Sequence of chain 1.B:
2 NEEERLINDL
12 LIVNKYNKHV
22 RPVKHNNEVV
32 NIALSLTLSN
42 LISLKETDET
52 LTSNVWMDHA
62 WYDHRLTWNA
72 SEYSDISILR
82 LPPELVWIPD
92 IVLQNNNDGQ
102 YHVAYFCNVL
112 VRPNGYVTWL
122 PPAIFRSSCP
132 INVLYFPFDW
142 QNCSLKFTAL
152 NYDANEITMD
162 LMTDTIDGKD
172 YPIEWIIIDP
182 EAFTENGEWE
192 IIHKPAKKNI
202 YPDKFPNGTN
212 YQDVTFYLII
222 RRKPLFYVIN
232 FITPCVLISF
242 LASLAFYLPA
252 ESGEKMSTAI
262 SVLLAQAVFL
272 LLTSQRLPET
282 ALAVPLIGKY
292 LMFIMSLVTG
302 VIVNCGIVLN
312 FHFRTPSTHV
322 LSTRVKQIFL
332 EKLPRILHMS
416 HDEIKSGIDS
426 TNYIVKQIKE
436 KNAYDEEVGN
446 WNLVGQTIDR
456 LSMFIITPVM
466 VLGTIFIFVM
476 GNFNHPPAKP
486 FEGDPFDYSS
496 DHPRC

Binding-site contacts:
Ligand atom C5 contacts residue PHE486 of chain 1.B at 4.4 Å (hydrophobic).
Ligand atom O6 contacts residue TYR218 of chain 1.B at 3.5 Å.
Ligand atom C8 contacts residue ASN200 of chain 1.B at 3.5 Å.
Ligand atom C3 contacts residue ASN143 of chain 1.B at 3.8 Å.
Ligand atom O6 contacts residue GLU487 of chain 1.B at 3.0 Å (salt-bridge).
Ligand atom C8 contacts residue PRO485 of chain 1.B at 4.2 Å (hydrophobic).
Ligand atom C5 contacts residue ASN143 of chain 1.B at 3.6 Å.
Ligand atom C8 contacts residue TRP141 of chain 1.B at 3.9 Å (hydrophobic).
Ligand atom O3 contacts residue GLU487 of chain 1.B at 4.3 Å.
Ligand atom O5 contacts residue ASN143 of chain 1.B at 2.3 Å (h-bond).
Ligand atom O7 contacts residue TYR218 of chain 1.B at 4.5 Å.
Ligand atom C8 contacts residue TYR218 of chain 1.B at 3.0 Å (hydrophobic).
Ligand atom C8 contacts residue LYS198 of chain 1.B at 4.5 Å.
Ligand atom O5 contacts residue TYR218 of chain 1.B at 4.4 Å.
Ligand atom C4 contacts residue PHE486 of chain 1.B at 4.2 Å (hydrophobic).
Ligand atom C8 contacts residue ILE220 of chain 1.B at 4.1 Å (hydrophobic).
Ligand atom C7 contacts residue TRP141 of chain 1.B at 4.1 Å (hydrophobic).
Ligand atom N2 contacts residue LYS198 of chain 1.B at 4.2 Å.
Ligand atom C6 contacts residue TYR218 of chain 1.B at 4.0 Å (hydrophobic).
Ligand atom O3 contacts residue PHE486 of chain 1.B at 3.6 Å (h-bond).
Ligand atom N2 contacts residue ASN143 of chain 1.B at 2.9 Å (h-bond).
Ligand atom O4 contacts residue PHE486 of chain 1.B at 3.5 Å.
Ligand atom C7 contacts residue ASN143 of chain 1.B at 3.4 Å.
Ligand atom C1 contacts residue ASN143 of chain 1.B at 1.4 Å.
Ligand atom C3 contacts residue PHE486 of chain 1.B at 3.7 Å (hydrophobic).
Ligand atom C6 contacts residue GLU487 of chain 1.B at 4.3 Å.
Ligand atom C4 contacts residue ASN143 of chain 1.B at 4.2 Å.
Ligand atom N2 contacts residue ILE220 of chain 1.B at 4.4 Å.
Ligand atom N2 contacts residue PHE486 of chain 1.B at 4.3 Å.
Ligand atom C5 contacts residue TYR218 of chain 1.B at 3.9 Å (hydrophobic).
Ligand atom C7 contacts residue TYR218 of chain 1.B at 4.0 Å (hydrophobic).
Ligand atom O7 contacts residue TRP141 of chain 1.B at 3.6 Å.
Ligand atom O7 contacts residue ASN143 of chain 1.B at 3.6 Å.
Ligand atom C2 contacts residue ASN143 of chain 1.B at 2.4 Å.
Ligand atom C8 contacts residue PRO482 of chain 1.B at 3.4 Å (hydrophobic).

This small molecule binds to this protein.
Small molecule (SMILES): CC(=O)N[C@H]1[C@H](O[C@H]2[C@H](O)[C@@H](NC(C)=O)CO[C@@H]2CO)O[C@H](CO)[C@@H](O[C@@H]2O[C@H](CO)[C@@H](O)[C@H](O)[C@@H]2O)[C@@H]1O